Binding-site contacts:
Ligand atom O1B contacts residue GLY87 of chain 1.N at 3.2 Å (h-bond).
Ligand atom O3' contacts residue ASP494 of chain 1.N at 2.8 Å (salt-bridge).
Ligand atom O2' contacts residue GLY414 of chain 1.N at 2.5 Å (h-bond).
Ligand atom O2' contacts residue ASP494 of chain 1.N at 2.9 Å (salt-bridge).
Ligand atom C3' contacts residue ASP494 of chain 1.N at 3.2 Å.
Ligand atom S1G contacts residue THR88 of chain 1.N at 3.2 Å (h-bond).
Ligand atom N1 contacts residue ALA479 of chain 1.N at 2.7 Å (h-bond).
Ligand atom N6 contacts residue ILE492 of chain 1.N at 3.5 Å.
Ligand atom PB contacts residue MG1 of chain 1.SC at 3.3 Å.
Ligand atom O2G contacts residue MG1 of chain 1.SC at 2.1 Å.
Ligand atom PG contacts residue MG1 of chain 1.SC at 3.4 Å.
Ligand atom N6 contacts residue ASN478 of chain 1.N at 2.8 Å (h-bond).
Ligand atom O1A contacts residue THR29 of chain 1.N at 3.5 Å (h-bond).
Ligand atom O1B contacts residue ASP86 of chain 1.N at 2.8 Å (salt-bridge).
Ligand atom O1A contacts residue GLY31 of chain 1.N at 3.4 Å (h-bond).
Ligand atom O2B contacts residue THR88 of chain 1.N at 3.3 Å (h-bond).
Ligand atom C2' contacts residue ASP494 of chain 1.N at 3.3 Å.
Ligand atom O3B contacts residue THR89 of chain 1.N at 3.2 Å (h-bond).
Ligand atom O2B contacts residue GLY87 of chain 1.N at 3.2 Å.
Ligand atom O3B contacts residue THR88 of chain 1.N at 3.3 Å (h-bond).
Ligand atom O1B contacts residue MG1 of chain 1.SC at 2.2 Å.
Ligand atom C6 contacts residue PRO32 of chain 1.N at 3.6 Å (hydrophobic).
Ligand atom C2 contacts residue ALA479 of chain 1.N at 3.4 Å (hydrophobic).
Ligand atom O2B contacts residue THR90 of chain 1.N at 2.7 Å (h-bond).
Ligand atom N1 contacts residue ASN478 of chain 1.N at 3.5 Å.
Ligand atom C6 contacts residue ASN478 of chain 1.N at 3.6 Å.
Ligand atom O5' contacts residue GLY31 of chain 1.N at 3.5 Å (h-bond).
Ligand atom O3A contacts residue THR89 of chain 1.N at 3.6 Å (h-bond).
Ligand atom O1A contacts residue TL1 of chain 1.QC at 3.0 Å.
Ligand atom O3G contacts residue GLY52 of chain 1.N at 3.5 Å (h-bond).
Ligand atom O3G contacts residue THR89 of chain 1.N at 3.4 Å (h-bond).
Ligand atom C2 contacts residue TYR477 of chain 1.N at 3.4 Å (hydrophobic).
Ligand atom C5 contacts residue PRO32 of chain 1.N at 3.6 Å (hydrophobic).
Ligand atom N6 contacts residue ALA480 of chain 1.N at 3.5 Å.
Ligand atom O2A contacts residue MG1 of chain 1.SC at 2.1 Å.
Ligand atom O2' contacts residue GLY413 of chain 1.N at 3.4 Å.
Ligand atom S1G contacts residue ASP51 of chain 1.N at 3.4 Å (salt-bridge).
Ligand atom O2B contacts residue THR89 of chain 1.N at 3.0 Å (h-bond).
Ligand atom PA contacts residue MG1 of chain 1.SC at 3.4 Å.
Ligand atom O3G contacts residue TL1 of chain 1.QC at 2.8 Å.

Sequence of chain 1.N:
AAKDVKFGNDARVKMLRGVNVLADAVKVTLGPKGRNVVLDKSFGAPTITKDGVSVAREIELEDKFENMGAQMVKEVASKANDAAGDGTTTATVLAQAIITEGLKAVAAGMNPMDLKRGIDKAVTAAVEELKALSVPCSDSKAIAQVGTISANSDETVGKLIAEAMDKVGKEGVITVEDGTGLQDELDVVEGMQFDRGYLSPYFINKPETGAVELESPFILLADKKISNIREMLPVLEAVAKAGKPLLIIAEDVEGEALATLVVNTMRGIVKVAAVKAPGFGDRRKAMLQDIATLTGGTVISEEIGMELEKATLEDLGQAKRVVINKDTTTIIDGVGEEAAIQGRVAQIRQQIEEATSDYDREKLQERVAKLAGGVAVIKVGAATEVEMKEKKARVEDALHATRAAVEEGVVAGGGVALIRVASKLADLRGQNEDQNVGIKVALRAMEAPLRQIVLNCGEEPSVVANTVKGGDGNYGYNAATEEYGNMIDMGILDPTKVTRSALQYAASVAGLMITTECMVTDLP

The protein below binds the small molecule below.
Small molecule (SMILES): Nc1ncnc2c1ncn2[C@@H]1O[C@H](COP(=O)(O)OP(=O)(O)OP(O)(O)=S)[C@@H](O)[C@H]1O